Binding-site contacts:
Ligand atom C contacts residue PRO8 of chain 7.B at 4.2 Å (hydrophobic).
Ligand atom O1 contacts residue MET74 of chain 7.B at 3.0 Å (h-bond).
Ligand atom C3 contacts residue ARG88 of chain 7.B at 4.0 Å.
Ligand atom C2 contacts residue PRO8 of chain 7.B at 4.3 Å (hydrophobic).
Ligand atom O contacts residue MET74 of chain 7.B at 3.7 Å.
Ligand atom O contacts residue PRO8 of chain 7.B at 4.1 Å.
Ligand atom C7 contacts residue ASP72 of chain 7.B at 4.2 Å.
Ligand atom C contacts residue MET74 of chain 7.B at 4.2 Å (hydrophobic).
Ligand atom C2 contacts residue LEU102 of chain 7.B at 4.1 Å (hydrophobic).
Ligand atom C5 contacts residue SER39 of chain 7.B at 4.0 Å.
Ligand atom C3 contacts residue GLY9 of chain 7.B at 4.2 Å.
Ligand atom O1 contacts residue LEU73 of chain 7.B at 3.5 Å.
Ligand atom C contacts residue ARG88 of chain 7.B at 3.5 Å.
Ligand atom N contacts residue ALA37 of chain 7.B at 4.2 Å.
Ligand atom C7 contacts residue MET74 of chain 7.B at 3.9 Å (hydrophobic).
Ligand atom N contacts residue THR10 of chain 7.B at 4.2 Å.
Ligand atom C13 contacts residue VAL135 of chain 12.B at 4.2 Å (hydrophobic).
Ligand atom C12 contacts residue LEU73 of chain 7.B at 4.2 Å (hydrophobic).
Ligand atom C2 contacts residue ARG88 of chain 7.B at 3.5 Å.
Ligand atom C15 contacts residue MET74 of chain 7.B at 3.5 Å (hydrophobic).
Ligand atom C6 contacts residue ALA37 of chain 7.B at 4.1 Å (hydrophobic).
Ligand atom C contacts residue ASN106 of chain 7.B at 3.3 Å.
Ligand atom C13 contacts residue ASN106 of chain 7.B at 3.9 Å.
Ligand atom C9 contacts residue LEU73 of chain 7.B at 4.1 Å (hydrophobic).
Ligand atom C8 contacts residue MET74 of chain 7.B at 4.2 Å (hydrophobic).
Ligand atom N contacts residue GLY9 of chain 7.B at 4.2 Å.
Ligand atom O contacts residue ASN106 of chain 7.B at 3.4 Å (h-bond).
Ligand atom C14 contacts residue MET74 of chain 7.B at 4.3 Å (hydrophobic).
Ligand atom C9 contacts residue MET74 of chain 7.B at 4.1 Å (hydrophobic).
Ligand atom C12 contacts residue GLU134 of chain 12.B at 3.7 Å.
Ligand atom C7 contacts residue PHE70 of chain 7.B at 3.8 Å (hydrophobic).
Ligand atom C4 contacts residue GLY9 of chain 7.B at 4.3 Å.
Ligand atom C11 contacts residue LEU102 of chain 7.B at 3.9 Å (hydrophobic).
Ligand atom C1 contacts residue PRO8 of chain 7.B at 4.0 Å (hydrophobic).
Ligand atom C5 contacts residue ALA37 of chain 7.B at 3.5 Å (hydrophobic).
Ligand atom C contacts residue LEU102 of chain 7.B at 4.0 Å (hydrophobic).
Ligand atom C12 contacts residue VAL135 of chain 12.B at 3.8 Å (hydrophobic).
Ligand atom C8 contacts residue ASP72 of chain 7.B at 4.0 Å.
Ligand atom C8 contacts residue HIS138 of chain 12.B at 4.2 Å.
Ligand atom C13 contacts residue LEU73 of chain 7.B at 4.3 Å (hydrophobic).

A protein and the small-molecule ligand that binds it are described below.
Small molecule (SMILES): COc1ccc2[nH]cc(CCNC(=O)C(C)(C)C)c2c1

Sequence of chain 12.B:
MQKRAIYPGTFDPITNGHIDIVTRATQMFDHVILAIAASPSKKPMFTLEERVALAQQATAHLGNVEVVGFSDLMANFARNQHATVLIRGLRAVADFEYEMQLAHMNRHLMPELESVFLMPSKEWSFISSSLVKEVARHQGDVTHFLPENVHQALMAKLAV

Sequence of chain 7.B:
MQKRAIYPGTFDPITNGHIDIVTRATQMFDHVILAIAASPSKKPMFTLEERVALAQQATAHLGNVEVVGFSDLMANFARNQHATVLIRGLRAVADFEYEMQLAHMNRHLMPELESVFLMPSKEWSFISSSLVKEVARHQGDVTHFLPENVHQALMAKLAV